This protein binds this small molecule.
Small molecule (SMILES): CC(=O)N[C@@H]1[C@@H](O)[C@H](O)[C@@H](CO)O[C@H]1O

Sequence of chain 37.F:
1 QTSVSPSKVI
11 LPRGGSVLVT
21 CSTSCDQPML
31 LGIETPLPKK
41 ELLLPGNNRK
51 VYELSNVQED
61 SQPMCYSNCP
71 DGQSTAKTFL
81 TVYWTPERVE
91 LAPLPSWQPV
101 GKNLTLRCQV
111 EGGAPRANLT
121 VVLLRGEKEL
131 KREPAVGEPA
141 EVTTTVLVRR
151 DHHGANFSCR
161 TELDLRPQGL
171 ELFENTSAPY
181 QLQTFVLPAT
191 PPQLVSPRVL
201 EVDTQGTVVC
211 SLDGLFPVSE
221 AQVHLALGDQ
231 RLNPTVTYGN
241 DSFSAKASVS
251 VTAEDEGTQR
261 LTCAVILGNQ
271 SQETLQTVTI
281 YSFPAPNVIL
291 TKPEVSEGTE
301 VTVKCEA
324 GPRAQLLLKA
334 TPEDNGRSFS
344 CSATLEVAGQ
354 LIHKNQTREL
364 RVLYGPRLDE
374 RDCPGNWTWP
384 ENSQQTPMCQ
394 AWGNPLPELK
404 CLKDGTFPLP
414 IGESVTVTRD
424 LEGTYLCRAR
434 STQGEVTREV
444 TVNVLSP

Binding-site contacts:
Ligand atom C6 contacts residue ASN269 of chain 37.F at 4.3 Å.
Ligand atom C2 contacts residue ASN269 of chain 37.F at 2.5 Å.
Ligand atom N2 contacts residue TRP97 of chain 37.F at 2.4 Å (h-bond).
Ligand atom C4 contacts residue TRP97 of chain 37.F at 4.2 Å (hydrophobic).
Ligand atom C8 contacts residue TRP97 of chain 37.F at 4.0 Å (hydrophobic).
Ligand atom C3 contacts residue TRP97 of chain 37.F at 2.7 Å (hydrophobic).
Ligand atom N2 contacts residue ASN269 of chain 37.F at 2.8 Å (h-bond).
Ligand atom O4 contacts residue TRP97 of chain 37.F at 3.8 Å.
Ligand atom C5 contacts residue ASN269 of chain 37.F at 3.0 Å.
Ligand atom C1 contacts residue ASN269 of chain 37.F at 1.4 Å.
Ligand atom O3 contacts residue PRO95 of chain 37.F at 4.4 Å.
Ligand atom C7 contacts residue TRP97 of chain 37.F at 3.3 Å (hydrophobic).
Ligand atom C3 contacts residue ASN269 of chain 37.F at 3.1 Å.
Ligand atom C1 contacts residue TRP97 of chain 37.F at 4.2 Å (hydrophobic).
Ligand atom O7 contacts residue ASN269 of chain 37.F at 3.4 Å (h-bond).
Ligand atom O3 contacts residue TRP97 of chain 37.F at 2.5 Å (h-bond).
Ligand atom C2 contacts residue TRP97 of chain 37.F at 3.1 Å (hydrophobic).
Ligand atom O3 contacts residue ASN269 of chain 37.F at 4.4 Å.
Ligand atom O5 contacts residue ASN269 of chain 37.F at 2.4 Å (h-bond).
Ligand atom C7 contacts residue ASN269 of chain 37.F at 3.5 Å.
Ligand atom O7 contacts residue TRP97 of chain 37.F at 3.8 Å.
Ligand atom C8 contacts residue PRO99 of chain 37.F at 3.9 Å (hydrophobic).
Ligand atom C4 contacts residue ASN269 of chain 37.F at 3.7 Å.